Sequence of chain 1.B:
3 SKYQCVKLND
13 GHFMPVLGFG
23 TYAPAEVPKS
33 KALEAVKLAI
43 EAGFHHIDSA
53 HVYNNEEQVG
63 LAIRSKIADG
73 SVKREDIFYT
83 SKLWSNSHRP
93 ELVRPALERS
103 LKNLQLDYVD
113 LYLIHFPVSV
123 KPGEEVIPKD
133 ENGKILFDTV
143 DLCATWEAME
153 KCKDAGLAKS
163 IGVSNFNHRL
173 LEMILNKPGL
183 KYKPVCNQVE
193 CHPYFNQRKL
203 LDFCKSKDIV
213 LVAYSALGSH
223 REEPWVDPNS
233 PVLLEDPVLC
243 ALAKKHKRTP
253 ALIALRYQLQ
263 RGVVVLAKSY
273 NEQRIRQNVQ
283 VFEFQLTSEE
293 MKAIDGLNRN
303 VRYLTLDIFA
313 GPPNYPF

The small molecule below binds the protein below.
Small molecule (SMILES): CC(C)Cc1ccc([C@@H](C)C(=O)O)cc1

Binding-site contacts:
Ligand atom C3 contacts residue TRP227 of chain 1.B at 3.9 Å (hydrophobic).
Ligand atom C2 contacts residue VAL54 of chain 1.B at 3.5 Å (hydrophobic).
Ligand atom O1 contacts residue TYR55 of chain 1.B at 3.9 Å.
Ligand atom C4 contacts residue TRP227 of chain 1.B at 4.5 Å (hydrophobic).
Ligand atom C1 contacts residue NAP1 of chain 1.I at 3.3 Å.
Ligand atom C11 contacts residue VAL54 of chain 1.B at 3.7 Å (hydrophobic).
Ligand atom C8 contacts residue VAL54 of chain 1.B at 4.4 Å (hydrophobic).
Ligand atom C13 contacts residue VAL54 of chain 1.B at 4.4 Å (hydrophobic).
Ligand atom C9 contacts residue TYR55 of chain 1.B at 3.9 Å (hydrophobic).
Ligand atom C1 contacts residue TYR55 of chain 1.B at 3.7 Å (hydrophobic).
Ligand atom C7 contacts residue NAP1 of chain 1.I at 3.4 Å.
Ligand atom C9 contacts residue TYR24 of chain 1.B at 4.5 Å (hydrophobic).
Ligand atom C6 contacts residue HIS117 of chain 1.B at 4.0 Å.
Ligand atom C6 contacts residue NAP1 of chain 1.I at 4.0 Å.
Ligand atom O2 contacts residue NAP1 of chain 1.I at 3.0 Å.
Ligand atom C12 contacts residue TRP86 of chain 1.B at 3.9 Å (hydrophobic).
Ligand atom O1 contacts residue NAP1 of chain 1.I at 3.2 Å.
Ligand atom C7 contacts residue TRP86 of chain 1.B at 4.2 Å (hydrophobic).
Ligand atom C6 contacts residue EDO1 of chain 1.L at 3.8 Å.
Ligand atom O2 contacts residue HIS117 of chain 1.B at 2.7 Å (h-bond).
Ligand atom C2 contacts residue VAL128 of chain 1.B at 4.5 Å (hydrophobic).
Ligand atom C12 contacts residue VAL54 of chain 1.B at 3.9 Å (hydrophobic).
Ligand atom C5 contacts residue TRP227 of chain 1.B at 3.8 Å (hydrophobic).
Ligand atom C3 contacts residue ILE129 of chain 1.B at 4.1 Å (hydrophobic).
Ligand atom C1 contacts residue EDO1 of chain 1.L at 3.7 Å.
Ligand atom O2 contacts residue TYR55 of chain 1.B at 2.7 Å (h-bond).
Ligand atom C9 contacts residue EDO1 of chain 1.L at 3.8 Å.
Ligand atom C7 contacts residue LEU308 of chain 1.B at 4.3 Å (hydrophobic).
Ligand atom C7 contacts residue HIS117 of chain 1.B at 3.4 Å.
Ligand atom C13 contacts residue TRP86 of chain 1.B at 3.7 Å (hydrophobic).
Ligand atom C5 contacts residue EDO1 of chain 1.L at 4.2 Å.
Ligand atom C10 contacts residue TYR24 of chain 1.B at 4.0 Å (hydrophobic).
Ligand atom C9 contacts residue VAL54 of chain 1.B at 4.2 Å (hydrophobic).
Ligand atom C8 contacts residue EDO1 of chain 1.L at 3.9 Å.
Ligand atom C4 contacts residue ILE129 of chain 1.B at 4.2 Å (hydrophobic).
Ligand atom C1 contacts residue HIS117 of chain 1.B at 3.7 Å.
Ligand atom O1 contacts residue EDO1 of chain 1.L at 2.8 Å (h-bond).
Ligand atom C10 contacts residue VAL54 of chain 1.B at 4.0 Å (hydrophobic).
Ligand atom C5 contacts residue TYR24 of chain 1.B at 3.6 Å (hydrophobic).
Ligand atom C10 contacts residue EDO1 of chain 1.L at 4.2 Å.